The protein below binds the small molecule below.
Small molecule (SMILES): CC(=O)N[C@H]1[C@H](O[C@H]2[C@H](O)[C@@H](NC(C)=O)CO[C@@H]2CO)O[C@H](CO)[C@@H](O[C@H]2O[C@H](CO)[C@@H](O)[C@H](O)[C@@H]2O)[C@@H]1O

Binding-site contacts:
Ligand atom C6 contacts residue LEU381 of chain 3.A at 3.7 Å (hydrophobic).
Ligand atom C8 contacts residue THR40 of chain 3.A at 3.8 Å.
Ligand atom C3 contacts residue ASN38 of chain 3.A at 3.9 Å.
Ligand atom C2 contacts residue ASN38 of chain 3.A at 2.6 Å.
Ligand atom C1 contacts residue THR318 of chain 3.A at 3.7 Å.
Ligand atom O7 contacts residue THR40 of chain 3.A at 4.0 Å.
Ligand atom C7 contacts residue ASN38 of chain 3.A at 3.5 Å.
Ligand atom C1 contacts residue ASN38 of chain 3.A at 1.4 Å.
Ligand atom C5 contacts residue ASN38 of chain 3.A at 3.7 Å.
Ligand atom O6 contacts residue THR318 of chain 3.A at 4.2 Å.
Ligand atom O5 contacts residue THR318 of chain 3.A at 3.2 Å (h-bond).
Ligand atom O6 contacts residue LEU381 of chain 3.A at 3.4 Å.
Ligand atom C5 contacts residue THR318 of chain 3.A at 4.3 Å.
Ligand atom C4 contacts residue ASN38 of chain 3.A at 4.3 Å.
Ligand atom N2 contacts residue ASN38 of chain 3.A at 3.0 Å (h-bond).
Ligand atom O5 contacts residue ASN38 of chain 3.A at 2.3 Å (h-bond).
Ligand atom C8 contacts residue ILE385 of chain 3.A at 4.4 Å (hydrophobic).
Ligand atom O7 contacts residue ASN38 of chain 3.A at 3.6 Å.
Ligand atom C7 contacts residue THR40 of chain 3.A at 4.3 Å.
Ligand atom C6 contacts residue THR318 of chain 3.A at 4.2 Å.
Ligand atom O5 contacts residue ALA39 of chain 3.A at 4.5 Å.

Sequence of chain 3.A:
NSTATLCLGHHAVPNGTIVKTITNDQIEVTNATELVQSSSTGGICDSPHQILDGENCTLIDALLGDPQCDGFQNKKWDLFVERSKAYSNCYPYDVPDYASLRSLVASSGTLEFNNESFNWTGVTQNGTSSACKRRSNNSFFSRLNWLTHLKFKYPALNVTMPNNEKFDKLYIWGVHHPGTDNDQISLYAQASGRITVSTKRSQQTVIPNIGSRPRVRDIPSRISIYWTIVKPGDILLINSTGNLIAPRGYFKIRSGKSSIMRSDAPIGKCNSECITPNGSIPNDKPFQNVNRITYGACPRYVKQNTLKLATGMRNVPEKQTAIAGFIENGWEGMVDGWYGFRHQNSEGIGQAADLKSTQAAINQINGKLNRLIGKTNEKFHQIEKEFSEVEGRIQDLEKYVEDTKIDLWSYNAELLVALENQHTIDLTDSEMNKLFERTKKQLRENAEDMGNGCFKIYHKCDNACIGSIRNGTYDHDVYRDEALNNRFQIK